Binding-site contacts:
Ligand atom O7 contacts residue HIS141 of chain 1.I at 4.0 Å.
Ligand atom C5 contacts residue SER143 of chain 1.I at 4.2 Å.
Ligand atom C3 contacts residue ASN182 of chain 1.I at 3.8 Å.
Ligand atom N2 contacts residue ASN182 of chain 1.I at 2.9 Å (h-bond).
Ligand atom C4 contacts residue SER143 of chain 1.I at 4.1 Å.
Ligand atom C2 contacts residue ASN182 of chain 1.I at 2.4 Å.
Ligand atom O6 contacts residue HIS164 of chain 1.I at 4.0 Å.
Ligand atom O7 contacts residue SER140 of chain 1.I at 4.4 Å.
Ligand atom C7 contacts residue ASN182 of chain 1.I at 3.0 Å.
Ligand atom C2 contacts residue SER143 of chain 1.I at 3.9 Å.
Ligand atom C4 contacts residue ASN182 of chain 1.I at 4.2 Å.
Ligand atom C5 contacts residue ASN182 of chain 1.I at 3.7 Å.
Ligand atom O7 contacts residue SER143 of chain 1.I at 3.8 Å.
Ligand atom O6 contacts residue SER143 of chain 1.I at 3.8 Å.
Ligand atom C1 contacts residue SER143 of chain 1.I at 3.9 Å.
Ligand atom C8 contacts residue ASN182 of chain 1.I at 4.3 Å.
Ligand atom C1 contacts residue ASN182 of chain 1.I at 1.4 Å.
Ligand atom O7 contacts residue ASN182 of chain 1.I at 2.7 Å (h-bond).
Ligand atom O5 contacts residue ASN182 of chain 1.I at 2.4 Å (h-bond).
Ligand atom O5 contacts residue SER143 of chain 1.I at 3.4 Å (h-bond).
Ligand atom C6 contacts residue SER143 of chain 1.I at 4.3 Å.

Sequence of chain 1.I:
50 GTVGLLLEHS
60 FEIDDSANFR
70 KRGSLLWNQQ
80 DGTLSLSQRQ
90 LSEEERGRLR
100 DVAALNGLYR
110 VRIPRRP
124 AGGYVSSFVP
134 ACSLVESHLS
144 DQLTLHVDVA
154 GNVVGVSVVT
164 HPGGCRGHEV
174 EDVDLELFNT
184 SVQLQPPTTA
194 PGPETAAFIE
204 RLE

A protein and the small-molecule ligand that binds it are described below.
Small molecule (SMILES): CC(=O)N[C@@H]1[C@@H](O)[C@H](O)[C@@H](CO)O[C@H]1O